Sequence of chain 1.A:
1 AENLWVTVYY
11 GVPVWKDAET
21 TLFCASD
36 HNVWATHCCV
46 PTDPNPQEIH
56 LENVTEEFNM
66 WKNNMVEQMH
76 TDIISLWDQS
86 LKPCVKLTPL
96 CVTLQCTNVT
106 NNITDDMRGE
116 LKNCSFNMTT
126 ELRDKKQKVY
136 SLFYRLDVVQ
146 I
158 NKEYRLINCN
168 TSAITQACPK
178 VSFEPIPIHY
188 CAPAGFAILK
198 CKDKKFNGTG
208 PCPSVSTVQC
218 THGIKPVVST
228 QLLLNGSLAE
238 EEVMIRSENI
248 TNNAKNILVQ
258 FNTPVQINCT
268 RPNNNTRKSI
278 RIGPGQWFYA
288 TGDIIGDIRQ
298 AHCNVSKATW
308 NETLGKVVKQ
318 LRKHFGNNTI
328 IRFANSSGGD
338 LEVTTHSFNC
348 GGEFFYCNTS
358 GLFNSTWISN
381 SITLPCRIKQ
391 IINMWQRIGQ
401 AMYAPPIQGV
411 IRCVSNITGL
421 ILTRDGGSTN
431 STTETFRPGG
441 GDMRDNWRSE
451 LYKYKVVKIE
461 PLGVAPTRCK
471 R

The protein below binds the small molecule below.
Small molecule (SMILES): CC(=O)N[C@H]1[C@H](O[C@H]2[C@H](O)[C@@H](NC(C)=O)CO[C@@H]2CO)O[C@H](CO)[C@@H](O[C@@H]2O[C@H](CO[C@H]3O[C@H](CO)[C@@H](O)[C@H](O)[C@@H]3O)[C@@H](O)[C@H](O[C@H]3O[C@H](CO)[C@@H](O)[C@H](O)[C@@H]3O[C@H]3O[C@H](CO)[C@@H](O)[C@H](O)[C@@H]3O)[C@@H]2O)[C@@H]1O

Binding-site contacts:
Ligand atom N2 contacts residue SER415 of chain 1.A at 4.0 Å.
Ligand atom O7 contacts residue VAL414 of chain 1.A at 3.6 Å.
Ligand atom O7 contacts residue PRO182 of chain 1.A at 3.9 Å.
Ligand atom C1 contacts residue ASN232 of chain 1.A at 1.5 Å.
Ligand atom C8 contacts residue ASN346 of chain 1.A at 3.3 Å.
Ligand atom O6 contacts residue LYS222 of chain 1.A at 4.0 Å.
Ligand atom O6 contacts residue SER179 of chain 1.A at 3.5 Å (h-bond).
Ligand atom C8 contacts residue LEU231 of chain 1.A at 4.1 Å (hydrophobic).
Ligand atom O5 contacts residue ASN232 of chain 1.A at 2.4 Å (h-bond).
Ligand atom N2 contacts residue ASN232 of chain 1.A at 2.9 Å (h-bond).
Ligand atom C7 contacts residue ASN232 of chain 1.A at 3.9 Å.
Ligand atom C8 contacts residue VAL414 of chain 1.A at 4.0 Å (hydrophobic).
Ligand atom C5 contacts residue ASN232 of chain 1.A at 3.7 Å.
Ligand atom C4 contacts residue ASN232 of chain 1.A at 4.2 Å.
Ligand atom C8 contacts residue VAL224 of chain 1.A at 4.3 Å (hydrophobic).
Ligand atom C3 contacts residue VAL414 of chain 1.A at 3.9 Å (hydrophobic).
Ligand atom C5 contacts residue GLU181 of chain 1.A at 3.5 Å.
Ligand atom C6 contacts residue GLU181 of chain 1.A at 3.9 Å.
Ligand atom O5 contacts residue VAL414 of chain 1.A at 4.3 Å.
Ligand atom O3 contacts residue CYS347 of chain 1.A at 3.7 Å.
Ligand atom C6 contacts residue VAL414 of chain 1.A at 4.3 Å (hydrophobic).
Ligand atom C3 contacts residue ASN232 of chain 1.A at 3.8 Å.
Ligand atom C1 contacts residue SER415 of chain 1.A at 3.9 Å.
Ligand atom C2 contacts residue ASN232 of chain 1.A at 2.5 Å.
Ligand atom C5 contacts residue NAG1 of chain 1.LA at 3.8 Å.
Ligand atom C7 contacts residue VAL414 of chain 1.A at 4.1 Å (hydrophobic).
Ligand atom O5 contacts residue NAG1 of chain 1.LA at 3.9 Å.
Ligand atom C2 contacts residue SER415 of chain 1.A at 4.4 Å.
Ligand atom O6 contacts residue GLY348 of chain 1.A at 3.6 Å.
Ligand atom C5 contacts residue VAL414 of chain 1.A at 3.5 Å (hydrophobic).
Ligand atom O7 contacts residue ASN346 of chain 1.A at 3.8 Å.
Ligand atom O4 contacts residue VAL414 of chain 1.A at 3.8 Å.
Ligand atom C4 contacts residue VAL414 of chain 1.A at 4.0 Å (hydrophobic).
Ligand atom O5 contacts residue GLU181 of chain 1.A at 4.1 Å.
Ligand atom C6 contacts residue NAG1 of chain 1.LA at 3.8 Å.
Ligand atom O5 contacts residue LYS222 of chain 1.A at 4.2 Å.
Ligand atom C7 contacts residue ASN346 of chain 1.A at 4.0 Å.
Ligand atom O6 contacts residue CYS347 of chain 1.A at 4.3 Å.
Ligand atom C1 contacts residue VAL414 of chain 1.A at 4.2 Å (hydrophobic).
Ligand atom C8 contacts residue PHE345 of chain 1.A at 3.7 Å (hydrophobic).